Binding-site contacts:
Ligand atom C3 contacts residue HIS79 of chain 1.B at 3.5 Å.
Ligand atom O2 contacts residue LEU63 of chain 1.B at 3.6 Å.
Ligand atom C1 contacts residue CYS83 of chain 1.B at 3.0 Å (hydrophobic).
Ligand atom N2 contacts residue LEU59 of chain 1.B at 3.9 Å.
Ligand atom C7 contacts residue ASN66 of chain 1.B at 3.6 Å.
Ligand atom O3 contacts residue LYS62 of chain 1.B at 3.0 Å (salt-bridge).
Ligand atom C13 contacts residue HIS79 of chain 1.B at 3.9 Å.
Ligand atom C9 contacts residue LYS62 of chain 1.B at 3.8 Å.
Ligand atom N2 contacts residue LEU63 of chain 1.B at 4.1 Å.
Ligand atom C6 contacts residue HIS262 of chain 1.B at 4.1 Å.
Ligand atom C12 contacts residue ASN66 of chain 1.B at 4.1 Å.
Ligand atom O1 contacts residue CYS83 of chain 1.B at 2.9 Å (h-bond).
Ligand atom N1 contacts residue ASN66 of chain 1.B at 3.0 Å (h-bond).
Ligand atom C8 contacts residue HIS79 of chain 1.B at 3.3 Å.
Ligand atom O2 contacts residue LEU59 of chain 1.B at 2.8 Å.
Ligand atom O2 contacts residue LYS62 of chain 1.B at 3.7 Å.
Ligand atom C9 contacts residue HIS79 of chain 1.B at 3.6 Å.
Ligand atom C11 contacts residue LYS62 of chain 1.B at 3.5 Å.
Ligand atom O3 contacts residue LEU63 of chain 1.B at 3.5 Å.
Ligand atom C10 contacts residue LYS62 of chain 1.B at 3.4 Å.
Ligand atom C10 contacts residue CYS80 of chain 1.B at 4.1 Å (hydrophobic).
Ligand atom C4 contacts residue HIS262 of chain 1.B at 3.6 Å.
Ligand atom C1 contacts residue ASN66 of chain 1.B at 4.2 Å.
Ligand atom C13 contacts residue ASN66 of chain 1.B at 3.8 Å.
Ligand atom C11 contacts residue CYS83 of chain 1.B at 4.0 Å (hydrophobic).
Ligand atom C9 contacts residue CYS83 of chain 1.B at 1.8 Å (hydrophobic).
Ligand atom C12 contacts residue LYS62 of chain 1.B at 3.9 Å.
Ligand atom O3 contacts residue ILE68 of chain 1.B at 3.1 Å.
Ligand atom C5 contacts residue HIS262 of chain 1.B at 3.6 Å.
Ligand atom C2 contacts residue ASN66 of chain 1.B at 3.6 Å.
Ligand atom C4 contacts residue HIS79 of chain 1.B at 4.2 Å.
Ligand atom N2 contacts residue ASN66 of chain 1.B at 4.0 Å.
Ligand atom C1 contacts residue HIS79 of chain 1.B at 3.4 Å.
Ligand atom C8 contacts residue CYS83 of chain 1.B at 2.7 Å (hydrophobic).
Ligand atom O1 contacts residue HIS79 of chain 1.B at 3.2 Å (h-bond).
Ligand atom C13 contacts residue CYS83 of chain 1.B at 4.0 Å (hydrophobic).
Ligand atom O3 contacts residue ASN66 of chain 1.B at 3.3 Å.
Ligand atom N2 contacts residue LYS62 of chain 1.B at 3.6 Å.
Ligand atom N2 contacts residue ILE68 of chain 1.B at 3.9 Å.
Ligand atom C10 contacts residue CYS83 of chain 1.B at 2.7 Å (hydrophobic).

The small molecule below binds the protein below.
Small molecule (SMILES): O=C(Nc1ccccc1)c1cc([N+](=O)[O-])ccc1Cl

Sequence of chain 1.B:
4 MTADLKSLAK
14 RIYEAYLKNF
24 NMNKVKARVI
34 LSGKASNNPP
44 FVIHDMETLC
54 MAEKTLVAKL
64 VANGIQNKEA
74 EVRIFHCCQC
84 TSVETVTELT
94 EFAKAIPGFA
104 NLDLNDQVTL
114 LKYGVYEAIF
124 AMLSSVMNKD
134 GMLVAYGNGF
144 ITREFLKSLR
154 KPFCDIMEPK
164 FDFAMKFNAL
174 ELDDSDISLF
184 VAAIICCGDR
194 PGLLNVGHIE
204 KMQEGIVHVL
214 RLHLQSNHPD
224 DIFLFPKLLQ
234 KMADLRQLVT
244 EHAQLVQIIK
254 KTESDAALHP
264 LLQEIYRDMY